The small molecule below binds the protein below.
Small molecule (SMILES): CC(=O)N[C@@H]1[C@@H](O)[C@H](O)[C@@H](CO)O[C@H]1O

Sequence of chain 1.A:
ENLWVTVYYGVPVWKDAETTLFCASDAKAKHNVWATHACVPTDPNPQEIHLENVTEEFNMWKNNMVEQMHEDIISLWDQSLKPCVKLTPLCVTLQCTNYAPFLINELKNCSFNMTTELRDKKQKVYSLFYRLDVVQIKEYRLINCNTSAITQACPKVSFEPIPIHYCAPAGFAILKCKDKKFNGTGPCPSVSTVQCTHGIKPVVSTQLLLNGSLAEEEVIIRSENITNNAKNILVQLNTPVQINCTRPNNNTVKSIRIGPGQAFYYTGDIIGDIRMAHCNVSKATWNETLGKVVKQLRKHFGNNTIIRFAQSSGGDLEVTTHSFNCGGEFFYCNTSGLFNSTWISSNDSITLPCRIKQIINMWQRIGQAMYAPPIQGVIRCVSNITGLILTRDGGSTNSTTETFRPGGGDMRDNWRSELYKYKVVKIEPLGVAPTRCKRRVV

Binding-site contacts:
Ligand atom C4 contacts residue ASN246 of chain 1.A at 4.3 Å.
Ligand atom C1 contacts residue ASN249 of chain 1.A at 4.5 Å.
Ligand atom C7 contacts residue ASN246 of chain 1.A at 3.6 Å.
Ligand atom N2 contacts residue ASN249 of chain 1.A at 4.4 Å.
Ligand atom C6 contacts residue ASN246 of chain 1.A at 4.5 Å.
Ligand atom C2 contacts residue ASN246 of chain 1.A at 2.5 Å.
Ligand atom O5 contacts residue THR248 of chain 1.A at 3.5 Å (h-bond).
Ligand atom C5 contacts residue THR248 of chain 1.A at 4.2 Å.
Ligand atom C1 contacts residue ASN246 of chain 1.A at 1.4 Å.
Ligand atom C3 contacts residue ASN246 of chain 1.A at 3.8 Å.
Ligand atom N2 contacts residue ASN246 of chain 1.A at 2.9 Å (h-bond).
Ligand atom O5 contacts residue ASN246 of chain 1.A at 2.4 Å (h-bond).
Ligand atom O7 contacts residue ASN246 of chain 1.A at 4.0 Å.
Ligand atom O7 contacts residue ASN249 of chain 1.A at 3.2 Å (h-bond).
Ligand atom C6 contacts residue THR248 of chain 1.A at 3.7 Å.
Ligand atom C5 contacts residue ASN246 of chain 1.A at 3.7 Å.
Ligand atom C8 contacts residue ASN249 of chain 1.A at 4.0 Å.
Ligand atom O6 contacts residue THR248 of chain 1.A at 4.4 Å.
Ligand atom C7 contacts residue ASN249 of chain 1.A at 3.6 Å.